This protein binds this small molecule.
Small molecule (SMILES): Cn1nc(NS(C)(=O)=O)c2c(Cl)ccc(-n3c([C@H](Cc4cc(F)cc(F)c4)NC(=O)Cn4[nH]c(C(F)F)c5cccc4-5)nc4ccccc4c3=O)c21

Sequence of chain 6.A:
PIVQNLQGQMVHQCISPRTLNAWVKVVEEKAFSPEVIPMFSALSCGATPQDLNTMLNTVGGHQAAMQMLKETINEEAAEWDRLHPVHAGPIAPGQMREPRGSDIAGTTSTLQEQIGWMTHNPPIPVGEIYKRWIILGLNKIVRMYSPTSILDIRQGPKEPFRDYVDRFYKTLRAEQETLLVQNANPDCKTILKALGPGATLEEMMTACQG

Binding-site contacts:
Ligand atom C28 contacts residue ASN57 of chain 1.A at 3.2 Å.
Ligand atom N05 contacts residue LYS70 of chain 1.A at 3.5 Å.
Ligand atom C14 contacts residue TYR130 of chain 1.A at 3.5 Å (hydrophobic).
Ligand atom N03 contacts residue LYS70 of chain 1.A at 3.6 Å.
Ligand atom C13 contacts residue TYR130 of chain 1.A at 3.4 Å (hydrophobic).
Ligand atom O09 contacts residue LYS70 of chain 1.A at 3.0 Å (salt-bridge).
Ligand atom F35 contacts residue LEU56 of chain 1.A at 3.4 Å.
Ligand atom C29 contacts residue ASN57 of chain 1.A at 3.6 Å.
Ligand atom C50 contacts residue GLN67 of chain 1.A at 3.5 Å.
Ligand atom F32 contacts residue LYS70 of chain 1.A at 3.0 Å.
Ligand atom C40 contacts residue ASN57 of chain 1.A at 3.6 Å.
Ligand atom C31 contacts residue LYS70 of chain 1.A at 3.4 Å.
Ligand atom N05 contacts residue ASN74 of chain 1.A at 3.6 Å (h-bond).
Ligand atom O18 contacts residue THR107 of chain 1.A at 3.0 Å (h-bond).
Ligand atom C14 contacts residue ALA105 of chain 1.A at 3.6 Å (hydrophobic).
Ligand atom F46 contacts residue ARG173 of chain 6.A at 3.3 Å.
Ligand atom F32 contacts residue LEU69 of chain 1.A at 3.1 Å.
Ligand atom C14 contacts residue THR107 of chain 1.A at 3.6 Å.
Ligand atom N37 contacts residue ASN57 of chain 1.A at 2.4 Å (h-bond).
Ligand atom C33 contacts residue MET66 of chain 1.A at 3.2 Å (hydrophobic).
Ligand atom F35 contacts residue MET66 of chain 1.A at 3.1 Å.
Ligand atom C21 contacts residue ASN57 of chain 1.A at 3.6 Å.
Ligand atom N25 contacts residue ASN57 of chain 1.A at 2.9 Å (h-bond).
Ligand atom CL12 contacts residue ILE73 of chain 1.A at 3.6 Å.
Ligand atom F32 contacts residue ILE73 of chain 1.A at 3.2 Å.
Ligand atom O18 contacts residue GLY106 of chain 1.A at 3.5 Å (h-bond).
Ligand atom CL12 contacts residue ASN74 of chain 1.A at 3.0 Å.
Ligand atom C36 contacts residue ASN57 of chain 1.A at 3.1 Å.
Ligand atom C24 contacts residue GLY106 of chain 1.A at 3.6 Å.
Ligand atom C04 contacts residue LYS70 of chain 1.A at 3.5 Å.
Ligand atom C36 contacts residue LEU56 of chain 1.A at 3.6 Å (hydrophobic).
Ligand atom C49 contacts residue GLN63 of chain 1.A at 3.4 Å.
Ligand atom C27 contacts residue ASN57 of chain 1.A at 3.3 Å.
Ligand atom C51 contacts residue GLN67 of chain 1.A at 3.2 Å.
Ligand atom C14 contacts residue ASN53 of chain 1.A at 3.4 Å.
Ligand atom C38 contacts residue ASN57 of chain 1.A at 3.4 Å.
Ligand atom C50 contacts residue GLN63 of chain 1.A at 3.4 Å.
Ligand atom O39 contacts residue LYS70 of chain 1.A at 3.5 Å.
Ligand atom O08 contacts residue ASN74 of chain 1.A at 3.1 Å (h-bond).
Ligand atom C28 contacts residue ASN53 of chain 1.A at 3.4 Å.

Sequence of chain 1.A:
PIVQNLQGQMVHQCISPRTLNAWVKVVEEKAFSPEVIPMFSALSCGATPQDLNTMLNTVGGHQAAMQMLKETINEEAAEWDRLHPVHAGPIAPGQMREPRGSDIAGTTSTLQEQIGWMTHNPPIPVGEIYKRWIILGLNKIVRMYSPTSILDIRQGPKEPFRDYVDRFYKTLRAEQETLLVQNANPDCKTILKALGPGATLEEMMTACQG